Binding-site contacts:
Ligand atom CZ2 contacts residue MET457 of chain 1.D at 3.7 Å (hydrophobic).
Ligand atom C contacts residue ASP491 of chain 1.D at 3.1 Å.
Ligand atom CH2 contacts residue ARG486 of chain 1.D at 3.5 Å.
Ligand atom O contacts residue PRO347 of chain 1.D at 3.5 Å.
Ligand atom N contacts residue ASP491 of chain 1.D at 3.7 Å.
Ligand atom CD2 contacts residue GOL1 of chain 1.MB at 3.2 Å.
Ligand atom N contacts residue ASP491 of chain 1.D at 2.6 Å (salt-bridge).
Ligand atom O contacts residue ARG456 of chain 1.D at 3.1 Å (salt-bridge).
Ligand atom CD1 contacts residue GLY345 of chain 1.D at 3.6 Å.
Ligand atom CB contacts residue GOL1 of chain 1.MB at 3.4 Å.
Ligand atom CE2 contacts residue MET457 of chain 1.D at 3.4 Å (hydrophobic).
Ligand atom CB contacts residue ASP491 of chain 1.D at 3.4 Å.
Ligand atom CZ2 contacts residue GLU462 of chain 1.D at 3.7 Å.
Ligand atom C contacts residue ASP491 of chain 1.D at 3.6 Å.
Ligand atom CZ3 contacts residue ARG486 of chain 1.D at 3.7 Å.
Ligand atom CD1 contacts residue THR391 of chain 1.D at 3.0 Å.
Ligand atom C contacts residue ASN390 of chain 1.D at 3.0 Å.
Ligand atom NE1 contacts residue THR391 of chain 1.D at 3.3 Å (h-bond).
Ligand atom CD2 contacts residue ASP491 of chain 1.D at 3.4 Å.
Ligand atom OE1 contacts residue ARG456 of chain 1.D at 3.2 Å.
Ligand atom C contacts residue ASP491 of chain 1.D at 3.5 Å.
Ligand atom O contacts residue ASN390 of chain 1.D at 3.5 Å (h-bond).
Ligand atom NE1 contacts residue MET457 of chain 1.D at 2.6 Å (h-bond).
Ligand atom OE1 contacts residue MET457 of chain 1.D at 2.9 Å (h-bond).
Ligand atom CA contacts residue ASP491 of chain 1.D at 3.2 Å.
Ligand atom CA contacts residue ASP491 of chain 1.D at 3.3 Å.
Ligand atom CA contacts residue GLY345 of chain 1.D at 3.5 Å.
Ligand atom N contacts residue ASN390 of chain 1.D at 2.5 Å (h-bond).
Ligand atom NE2 contacts residue LEU455 of chain 1.D at 2.7 Å (h-bond).
Ligand atom O contacts residue ASN390 of chain 1.D at 3.0 Å (h-bond).
Ligand atom N contacts residue ASP491 of chain 1.D at 3.0 Å (salt-bridge).
Ligand atom N contacts residue ASN390 of chain 1.D at 3.0 Å (h-bond).
Ligand atom NE2 contacts residue ASP491 of chain 1.D at 3.3 Å (salt-bridge).
Ligand atom CD1 contacts residue MET457 of chain 1.D at 3.6 Å (hydrophobic).
Ligand atom CD contacts residue LEU455 of chain 1.D at 3.6 Å (hydrophobic).
Ligand atom CE3 contacts residue GOL1 of chain 1.MB at 3.1 Å.
Ligand atom CZ3 contacts residue GOL1 of chain 1.MB at 3.6 Å.
Ligand atom N contacts residue GLY345 of chain 1.D at 3.0 Å (h-bond).
Ligand atom CA contacts residue ASN390 of chain 1.D at 3.5 Å.
Ligand atom NE2 contacts residue LEU492 of chain 1.D at 3.6 Å.

Sequence of chain 1.D:
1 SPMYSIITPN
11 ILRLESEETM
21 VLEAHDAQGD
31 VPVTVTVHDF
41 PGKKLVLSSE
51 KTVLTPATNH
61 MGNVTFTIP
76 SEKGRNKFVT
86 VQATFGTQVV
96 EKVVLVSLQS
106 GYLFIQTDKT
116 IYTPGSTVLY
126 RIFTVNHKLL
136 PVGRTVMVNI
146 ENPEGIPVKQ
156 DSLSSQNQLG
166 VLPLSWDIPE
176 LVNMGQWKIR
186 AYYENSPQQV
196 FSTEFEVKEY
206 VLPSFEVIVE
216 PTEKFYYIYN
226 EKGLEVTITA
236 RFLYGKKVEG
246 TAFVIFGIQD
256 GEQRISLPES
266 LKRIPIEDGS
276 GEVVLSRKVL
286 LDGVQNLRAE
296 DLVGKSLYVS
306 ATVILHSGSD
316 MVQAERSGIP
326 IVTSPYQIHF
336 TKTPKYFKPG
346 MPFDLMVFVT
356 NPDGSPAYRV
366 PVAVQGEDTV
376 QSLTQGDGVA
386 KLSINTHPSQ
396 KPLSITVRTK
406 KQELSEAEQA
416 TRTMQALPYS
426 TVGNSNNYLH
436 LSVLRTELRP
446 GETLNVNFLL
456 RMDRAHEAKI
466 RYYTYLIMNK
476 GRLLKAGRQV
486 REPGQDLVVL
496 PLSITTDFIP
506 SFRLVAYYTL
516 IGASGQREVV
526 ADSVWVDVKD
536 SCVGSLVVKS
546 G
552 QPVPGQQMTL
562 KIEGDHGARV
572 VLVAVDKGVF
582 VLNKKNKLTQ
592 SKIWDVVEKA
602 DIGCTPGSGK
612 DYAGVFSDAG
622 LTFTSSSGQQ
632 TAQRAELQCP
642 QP

This protein binds this small molecule.
Small molecule (SMILES): CC[C@H](C)[C@H](NC(C)=O)C(=O)N[C@H]1CSSC[C@@H](C(=O)N[C@H](C(N)=O)[C@@H](C)O)NC(=O)[C@H](CCCN=C(N)N)NC(=O)[C@H](Cc2cnc[nH]2)NC(=O)[C@H](C)NC(=O)CNC(=O)[C@H](CC2=CN=C3C=CC=CC23)NC(=O)[C@H](CC(=O)O)NC(=O)[C@H](CCC(N)=O)NC(=O)[C@H](CC2=c3ccccc3=NC2)NC(=O)[C@H](C(C)C)NC1=O